The small molecule below binds the protein below.
Small molecule (SMILES): Nc1ccn([C@H]2C[C@H](O)[C@@H](COP(=O)(O)O)O2)c(=O)n1

Binding-site contacts:
Ligand atom O5' contacts residue TRP201 of chain 5.A at 3.6 Å.
Ligand atom N4 contacts residue GLY198 of chain 5.A at 3.8 Å.
Ligand atom C5' contacts residue TRP201 of chain 5.A at 3.5 Å (hydrophobic).
Ligand atom O2 contacts residue LYS682 of chain 5.A at 4.2 Å.
Ligand atom C3' contacts residue LYS682 of chain 5.A at 3.8 Å.
Ligand atom C6 contacts residue TRP201 of chain 5.A at 3.5 Å (hydrophobic).
Ligand atom C1' contacts residue LYS682 of chain 5.A at 4.5 Å.
Ligand atom N4 contacts residue ASP199 of chain 5.A at 4.0 Å.
Ligand atom N3 contacts residue TRP201 of chain 5.A at 3.6 Å.
Ligand atom N4 contacts residue TRP201 of chain 5.A at 3.8 Å.
Ligand atom C2 contacts residue TRP201 of chain 5.A at 3.9 Å (hydrophobic).
Ligand atom O2 contacts residue TRP201 of chain 5.A at 4.3 Å.
Ligand atom C4' contacts residue TRP201 of chain 5.A at 4.3 Å (hydrophobic).
Ligand atom C1' contacts residue TRP201 of chain 5.A at 4.5 Å (hydrophobic).
Ligand atom C2' contacts residue TRP201 of chain 5.A at 3.6 Å (hydrophobic).
Ligand atom C3' contacts residue TRP201 of chain 5.A at 4.1 Å (hydrophobic).
Ligand atom O3' contacts residue LYS682 of chain 5.A at 3.1 Å (salt-bridge).
Ligand atom OP1 contacts residue PRO423 of chain 5.A at 3.6 Å.
Ligand atom C2' contacts residue LYS682 of chain 5.A at 3.6 Å.
Ligand atom C5 contacts residue TRP201 of chain 5.A at 3.4 Å (hydrophobic).
Ligand atom N1 contacts residue TRP201 of chain 5.A at 4.0 Å.
Ligand atom O4' contacts residue TRP201 of chain 5.A at 4.5 Å.
Ligand atom O2 contacts residue LEU197 of chain 5.A at 4.0 Å.
Ligand atom C4 contacts residue TRP201 of chain 5.A at 3.3 Å (hydrophobic).

Sequence of chain 5.A:
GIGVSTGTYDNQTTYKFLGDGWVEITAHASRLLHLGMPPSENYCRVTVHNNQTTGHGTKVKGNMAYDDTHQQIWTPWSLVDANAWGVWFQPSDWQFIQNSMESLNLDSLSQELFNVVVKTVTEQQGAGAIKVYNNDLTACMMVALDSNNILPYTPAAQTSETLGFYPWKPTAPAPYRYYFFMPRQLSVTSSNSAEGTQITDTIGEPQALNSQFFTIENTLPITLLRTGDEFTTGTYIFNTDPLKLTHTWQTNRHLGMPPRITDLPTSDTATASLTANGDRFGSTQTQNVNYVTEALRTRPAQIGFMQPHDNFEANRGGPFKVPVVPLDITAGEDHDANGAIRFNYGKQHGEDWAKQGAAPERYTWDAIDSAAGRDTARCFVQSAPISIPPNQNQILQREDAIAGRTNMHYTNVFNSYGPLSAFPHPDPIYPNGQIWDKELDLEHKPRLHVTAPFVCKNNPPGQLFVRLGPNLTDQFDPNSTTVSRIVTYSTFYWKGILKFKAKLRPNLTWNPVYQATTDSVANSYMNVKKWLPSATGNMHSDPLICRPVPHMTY